Binding-site contacts:
Ligand atom OF1 contacts residue SER88 of chain 1.C at 2.6 Å (h-bond).
Ligand atom CG contacts residue VAL93 of chain 1.C at 3.5 Å (hydrophobic).
Ligand atom CE contacts residue ZN1 of chain 1.I at 3.0 Å.
Ligand atom C contacts residue ZN1 of chain 1.I at 3.0 Å.
Ligand atom OF1 contacts residue THR112 of chain 1.C at 3.8 Å.
Ligand atom O contacts residue HIS54 of chain 1.C at 3.0 Å (h-bond).
Ligand atom CE contacts residue GLY90 of chain 1.C at 3.7 Å.
Ligand atom OF2 contacts residue ASN114 of chain 1.C at 2.9 Å (h-bond).
Ligand atom C contacts residue HIS54 of chain 1.C at 3.8 Å.
Ligand atom C2 contacts residue TYR151 of chain 1.C at 3.7 Å (hydrophobic).
Ligand atom CG contacts residue PHE125 of chain 1.C at 3.5 Å (hydrophobic).
Ligand atom O contacts residue ZN1 of chain 1.I at 2.2 Å.
Ligand atom CE contacts residue THR112 of chain 1.C at 3.5 Å.
Ligand atom C2 contacts residue GLY90 of chain 1.C at 4.0 Å.
Ligand atom CA contacts residue GLY91 of chain 1.C at 3.0 Å.
Ligand atom C contacts residue GLU236 of chain 1.C at 4.1 Å.
Ligand atom OF1 contacts residue HIS54 of chain 1.C at 3.1 Å (h-bond).
Ligand atom O contacts residue GLU236 of chain 1.C at 2.9 Å (salt-bridge).
Ligand atom CA contacts residue GLY90 of chain 1.C at 3.5 Å.
Ligand atom N contacts residue GLU20 of chain 1.C at 2.8 Å (salt-bridge).
Ligand atom C2 contacts residue ZN1 of chain 1.I at 3.3 Å.
Ligand atom OF2 contacts residue SER88 of chain 1.C at 3.5 Å (h-bond).
Ligand atom OF2 contacts residue THR89 of chain 1.C at 4.1 Å.
Ligand atom OF2 contacts residue GLY90 of chain 1.C at 3.3 Å (h-bond).
Ligand atom CG contacts residue GLY91 of chain 1.C at 3.5 Å.
Ligand atom CB contacts residue GLY91 of chain 1.C at 3.4 Å.
Ligand atom CB contacts residue GLU20 of chain 1.C at 4.1 Å.
Ligand atom C contacts residue GLY91 of chain 1.C at 4.0 Å.
Ligand atom OF1 contacts residue GLU236 of chain 1.C at 4.1 Å.
Ligand atom CE contacts residue SER88 of chain 1.C at 3.2 Å.
Ligand atom CB contacts residue PHE120 of chain 1.C at 4.1 Å (hydrophobic).
Ligand atom N contacts residue PHE120 of chain 1.C at 4.1 Å.
Ligand atom N contacts residue GLY91 of chain 1.C at 3.2 Å (h-bond).
Ligand atom OF2 contacts residue THR112 of chain 1.C at 2.6 Å (h-bond).
Ligand atom C2 contacts residue ASN114 of chain 1.C at 3.9 Å.
Ligand atom OF1 contacts residue HIS52 of chain 1.C at 3.0 Å (h-bond).
Ligand atom CE contacts residue HIS52 of chain 1.C at 4.0 Å.
Ligand atom OF1 contacts residue ZN1 of chain 1.I at 2.0 Å.
Ligand atom C contacts residue GLY90 of chain 1.C at 4.1 Å.
Ligand atom CE contacts residue ASN114 of chain 1.C at 3.8 Å.

Sequence of chain 1.C:
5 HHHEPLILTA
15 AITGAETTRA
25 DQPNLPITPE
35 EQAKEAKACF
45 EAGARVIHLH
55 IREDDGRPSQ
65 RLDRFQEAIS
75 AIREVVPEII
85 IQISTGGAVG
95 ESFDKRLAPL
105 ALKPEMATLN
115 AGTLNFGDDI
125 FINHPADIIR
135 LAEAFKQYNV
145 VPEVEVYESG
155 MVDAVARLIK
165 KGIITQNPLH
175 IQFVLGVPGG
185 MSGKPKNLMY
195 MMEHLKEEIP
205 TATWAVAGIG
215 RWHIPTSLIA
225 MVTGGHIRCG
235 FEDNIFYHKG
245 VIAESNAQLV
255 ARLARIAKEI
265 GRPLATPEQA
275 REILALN

A small-molecule ligand and the protein it binds are described below.
Small molecule (SMILES): C[C@H](N)CC(=O)CC(=O)O